Sequence of chain 6.C:
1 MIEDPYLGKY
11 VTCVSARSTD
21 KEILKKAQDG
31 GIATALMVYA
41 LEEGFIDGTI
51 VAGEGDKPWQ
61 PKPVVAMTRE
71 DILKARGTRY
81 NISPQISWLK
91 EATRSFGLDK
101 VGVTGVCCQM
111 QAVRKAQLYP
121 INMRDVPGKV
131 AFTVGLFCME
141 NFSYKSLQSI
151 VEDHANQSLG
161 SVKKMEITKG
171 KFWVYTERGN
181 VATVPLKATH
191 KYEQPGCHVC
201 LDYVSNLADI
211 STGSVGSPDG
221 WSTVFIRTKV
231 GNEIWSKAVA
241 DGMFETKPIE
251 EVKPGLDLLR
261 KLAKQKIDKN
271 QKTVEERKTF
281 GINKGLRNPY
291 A

Binding-site contacts:
Ligand atom O6 contacts residue ASP125 of chain 6.C at 2.9 Å (salt-bridge).
Ligand atom C4 contacts residue ASP23 of chain 6.A at 4.1 Å.
Ligand atom O5 contacts residue ASN24 of chain 6.A at 4.2 Å.
Ligand atom C2 contacts residue ASN25 of chain 6.A at 4.4 Å.
Ligand atom C4 contacts residue PRO132 of chain 6.A at 4.0 Å (hydrophobic).
Ligand atom C1 contacts residue GLU133 of chain 6.A at 4.5 Å.
Ligand atom C3 contacts residue GLU133 of chain 6.A at 4.3 Å.
Ligand atom O6 contacts residue GLU133 of chain 6.A at 4.2 Å.
Ligand atom O5 contacts residue ASP23 of chain 6.A at 3.9 Å.
Ligand atom C2 contacts residue ASP23 of chain 6.A at 4.2 Å.
Ligand atom C4 contacts residue ARG124 of chain 6.C at 4.2 Å.
Ligand atom C4 contacts residue GLU133 of chain 6.A at 3.4 Å.
Ligand atom C3 contacts residue ASP23 of chain 6.A at 4.1 Å.
Ligand atom C1 contacts residue ASP125 of chain 6.C at 4.5 Å.
Ligand atom C3 contacts residue ASP125 of chain 6.C at 4.2 Å.

A protein and the small-molecule ligand that binds it are described below.
Small molecule (SMILES): C[C@@H](O)[C@@H](C)O

Sequence of chain 6.A:
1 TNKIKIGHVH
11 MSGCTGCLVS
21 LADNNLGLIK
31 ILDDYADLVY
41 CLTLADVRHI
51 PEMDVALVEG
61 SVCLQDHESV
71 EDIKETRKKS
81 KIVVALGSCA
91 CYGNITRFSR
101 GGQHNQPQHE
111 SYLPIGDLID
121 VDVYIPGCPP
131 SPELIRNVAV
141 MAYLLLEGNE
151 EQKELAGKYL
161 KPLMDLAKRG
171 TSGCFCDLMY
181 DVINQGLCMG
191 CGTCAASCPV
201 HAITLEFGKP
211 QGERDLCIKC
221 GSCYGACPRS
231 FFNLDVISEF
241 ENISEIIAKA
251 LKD